This small molecule binds to this protein.
Small molecule (SMILES): CC(C)(C)CC(C)(C)c1ccc(OCCOCCOCCOCCOCCOCCOCCOCCOCCO)cc1

Binding-site contacts:
Ligand atom C37 contacts residue LEU151 of chain 1.A at 4.2 Å (hydrophobic).
Ligand atom C30 contacts residue THR147 of chain 1.A at 4.0 Å.
Ligand atom C37 contacts residue THR195 of chain 1.A at 3.8 Å.
Ligand atom C27 contacts residue PHE139 of chain 1.A at 4.4 Å (hydrophobic).
Ligand atom O22 contacts residue PHE139 of chain 1.A at 3.7 Å.
Ligand atom O28 contacts residue THR147 of chain 1.A at 4.1 Å.
Ligand atom C38 contacts residue THR195 of chain 1.A at 3.6 Å.
Ligand atom C42 contacts residue THR195 of chain 1.A at 4.5 Å.
Ligand atom C17 contacts residue ILE223 of chain 1.A at 4.0 Å (hydrophobic).
Ligand atom C36 contacts residue THR162 of chain 1.A at 3.7 Å.
Ligand atom C26 contacts residue MET144 of chain 1.A at 4.0 Å (hydrophobic).
Ligand atom C40 contacts residue MET224 of chain 1.A at 4.3 Å (hydrophobic).
Ligand atom C20 contacts residue ILE223 of chain 1.A at 4.2 Å (hydrophobic).
Ligand atom C41 contacts residue LEU166 of chain 1.A at 4.0 Å (hydrophobic).
Ligand atom C41 contacts residue TYR31 of chain 1.A at 4.1 Å (hydrophobic).
Ligand atom C33 contacts residue THR162 of chain 1.A at 4.2 Å.
Ligand atom C42 contacts residue ILE198 of chain 1.A at 4.0 Å (hydrophobic).
Ligand atom C37 contacts residue LEU158 of chain 1.A at 4.0 Å (hydrophobic).
Ligand atom C31 contacts residue CYS199 of chain 1.A at 4.2 Å (hydrophobic).
Ligand atom C27 contacts residue MET144 of chain 1.A at 3.7 Å (hydrophobic).
Ligand atom C18 contacts residue LEU165 of chain 1.A at 4.2 Å (hydrophobic).
Ligand atom C30 contacts residue MET144 of chain 1.A at 3.8 Å (hydrophobic).
Ligand atom C23 contacts residue PHE139 of chain 1.A at 4.2 Å (hydrophobic).
Ligand atom C24 contacts residue VAL143 of chain 1.A at 3.9 Å (hydrophobic).
Ligand atom C35 contacts residue THR195 of chain 1.A at 4.3 Å.
Ligand atom C26 contacts residue THR147 of chain 1.A at 3.5 Å.
Ligand atom O25 contacts residue VAL143 of chain 1.A at 3.9 Å.
Ligand atom C21 contacts residue PHE139 of chain 1.A at 3.6 Å (hydrophobic).
Ligand atom C26 contacts residue VAL143 of chain 1.A at 3.5 Å (hydrophobic).
Ligand atom C30 contacts residue CYS199 of chain 1.A at 4.5 Å (hydrophobic).
Ligand atom C29 contacts residue THR147 of chain 1.A at 4.1 Å.
Ligand atom O25 contacts residue PHE139 of chain 1.A at 3.7 Å.
Ligand atom C27 contacts residue THR147 of chain 1.A at 3.6 Å.

Sequence of chain 1.A:
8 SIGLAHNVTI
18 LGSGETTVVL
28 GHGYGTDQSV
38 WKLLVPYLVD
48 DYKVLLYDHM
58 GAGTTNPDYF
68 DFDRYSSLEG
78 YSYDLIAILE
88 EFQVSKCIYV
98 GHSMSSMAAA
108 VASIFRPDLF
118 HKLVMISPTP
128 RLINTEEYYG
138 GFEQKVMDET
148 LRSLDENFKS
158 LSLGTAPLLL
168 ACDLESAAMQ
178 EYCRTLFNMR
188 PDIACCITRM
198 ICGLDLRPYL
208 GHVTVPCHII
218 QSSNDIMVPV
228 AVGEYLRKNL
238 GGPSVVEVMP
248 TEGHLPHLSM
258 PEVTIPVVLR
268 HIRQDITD